The small molecule below binds the protein below.
Small molecule (SMILES): c1ccc2oc([C@H]3CCCNC3)nc2c1

Sequence of chain 1.C:
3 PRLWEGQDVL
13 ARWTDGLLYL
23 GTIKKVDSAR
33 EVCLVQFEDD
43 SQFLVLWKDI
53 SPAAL

Binding-site contacts:
Ligand atom C3 contacts residue TRP15 of chain 1.C at 3.8 Å (hydrophobic).
Ligand atom N7 contacts residue PHE45 of chain 1.C at 3.7 Å.
Ligand atom N14 contacts residue ASP41 of chain 1.C at 3.0 Å (salt-bridge).
Ligand atom O9 contacts residue TRP15 of chain 1.C at 3.6 Å.
Ligand atom C12 contacts residue TRP15 of chain 1.C at 4.0 Å (hydrophobic).
Ligand atom C6 contacts residue TRP15 of chain 1.C at 4.0 Å (hydrophobic).
Ligand atom C3 contacts residue LEU46 of chain 1.C at 4.1 Å (hydrophobic).
Ligand atom C5 contacts residue TRP15 of chain 1.C at 4.0 Å (hydrophobic).
Ligand atom C4 contacts residue TRP15 of chain 1.C at 3.5 Å (hydrophobic).
Ligand atom N14 contacts residue PHE39 of chain 1.C at 4.2 Å.
Ligand atom C15 contacts residue PHE39 of chain 1.C at 3.6 Å (hydrophobic).
Ligand atom C1 contacts residue PHE45 of chain 1.C at 4.2 Å (hydrophobic).
Ligand atom N14 contacts residue SER43 of chain 1.C at 3.6 Å (h-bond).
Ligand atom C5 contacts residue LEU46 of chain 1.C at 3.6 Å (hydrophobic).
Ligand atom C4 contacts residue ARG14 of chain 1.C at 3.8 Å.
Ligand atom C4 contacts residue PHE39 of chain 1.C at 3.8 Å (hydrophobic).
Ligand atom C13 contacts residue ASP41 of chain 1.C at 3.5 Å.
Ligand atom C12 contacts residue TYR21 of chain 1.C at 4.2 Å (hydrophobic).
Ligand atom C11 contacts residue TYR21 of chain 1.C at 4.1 Å (hydrophobic).
Ligand atom C15 contacts residue PHE45 of chain 1.C at 4.2 Å (hydrophobic).
Ligand atom N7 contacts residue TRP15 of chain 1.C at 4.0 Å.
Ligand atom C6 contacts residue ARG14 of chain 1.C at 3.8 Å.
Ligand atom C3 contacts residue PHE45 of chain 1.C at 3.6 Å (hydrophobic).
Ligand atom C3 contacts residue PHE39 of chain 1.C at 4.0 Å (hydrophobic).
Ligand atom C8 contacts residue TRP15 of chain 1.C at 4.0 Å (hydrophobic).
Ligand atom N7 contacts residue PHE39 of chain 1.C at 3.6 Å.
Ligand atom C4 contacts residue ALA13 of chain 1.C at 3.6 Å (hydrophobic).
Ligand atom C11 contacts residue TRP15 of chain 1.C at 3.6 Å (hydrophobic).
Ligand atom C5 contacts residue VAL47 of chain 1.C at 3.6 Å (hydrophobic).
Ligand atom C2 contacts residue PHE39 of chain 1.C at 3.4 Å (hydrophobic).
Ligand atom C8 contacts residue PHE39 of chain 1.C at 3.8 Å (hydrophobic).
Ligand atom C1 contacts residue PHE39 of chain 1.C at 3.4 Å (hydrophobic).
Ligand atom O9 contacts residue TYR21 of chain 1.C at 3.7 Å.
Ligand atom C2 contacts residue TRP15 of chain 1.C at 3.5 Å (hydrophobic).
Ligand atom C6 contacts residue ALA13 of chain 1.C at 4.0 Å (hydrophobic).
Ligand atom C1 contacts residue TRP15 of chain 1.C at 3.5 Å (hydrophobic).
Ligand atom O9 contacts residue PHE39 of chain 1.C at 3.5 Å.
Ligand atom C15 contacts residue SER43 of chain 1.C at 4.0 Å.
Ligand atom C10 contacts residue TYR21 of chain 1.C at 3.9 Å (hydrophobic).
Ligand atom C6 contacts residue VAL47 of chain 1.C at 3.6 Å (hydrophobic).